Binding-site contacts:
Ligand atom OXT contacts residue THR70 of chain 1.A at 2.8 Å (h-bond).
Ligand atom C contacts residue THR70 of chain 1.A at 3.8 Å.
Ligand atom OXT contacts residue ARG75 of chain 1.A at 2.7 Å (salt-bridge).
Ligand atom CD contacts residue PHE50 of chain 1.A at 3.8 Å (hydrophobic).
Ligand atom CG contacts residue PHE50 of chain 1.A at 3.8 Å (hydrophobic).
Ligand atom O contacts residue PHE50 of chain 1.A at 3.6 Å.
Ligand atom CD contacts residue ASP9 of chain 1.A at 3.7 Å.
Ligand atom OXT contacts residue PHE50 of chain 1.A at 3.7 Å.
Ligand atom OE1 contacts residue TYR12 of chain 1.A at 3.4 Å.
Ligand atom OXT contacts residue GLY68 of chain 1.A at 3.6 Å.
Ligand atom CG contacts residue GLY68 of chain 1.A at 3.6 Å.
Ligand atom NE2 contacts residue ASP9 of chain 1.A at 2.9 Å (salt-bridge).
Ligand atom CB contacts residue ASP158 of chain 1.A at 3.9 Å.
Ligand atom N contacts residue TYR185 of chain 1.A at 3.7 Å.
Ligand atom NE2 contacts residue PHE50 of chain 1.A at 3.5 Å.
Ligand atom CA contacts residue GLY68 of chain 1.A at 3.7 Å.
Ligand atom N contacts residue ASP158 of chain 1.A at 2.8 Å (salt-bridge).
Ligand atom O contacts residue ARG75 of chain 1.A at 2.8 Å (salt-bridge).
Ligand atom CA contacts residue THR70 of chain 1.A at 3.7 Å.
Ligand atom CD contacts residue LYS114 of chain 1.A at 3.6 Å.
Ligand atom NE2 contacts residue TYR12 of chain 1.A at 3.4 Å.
Ligand atom NE2 contacts residue ALA67 of chain 1.A at 3.0 Å (h-bond).
Ligand atom N contacts residue GLY68 of chain 1.A at 2.6 Å (h-bond).
Ligand atom C contacts residue ARG75 of chain 1.A at 3.4 Å.
Ligand atom CD contacts residue ALA67 of chain 1.A at 3.8 Å (hydrophobic).
Ligand atom CG contacts residue TYR12 of chain 1.A at 3.8 Å (hydrophobic).
Ligand atom N contacts residue THR70 of chain 1.A at 2.9 Å (h-bond).
Ligand atom NE2 contacts residue LYS114 of chain 1.A at 3.7 Å.
Ligand atom CB contacts residue TYR12 of chain 1.A at 3.3 Å (hydrophobic).
Ligand atom OE1 contacts residue LYS114 of chain 1.A at 2.7 Å (salt-bridge).
Ligand atom C contacts residue ALA118 of chain 1.A at 3.5 Å (hydrophobic).
Ligand atom OXT contacts residue MET69 of chain 1.A at 3.4 Å.
Ligand atom C contacts residue PHE50 of chain 1.A at 3.9 Å (hydrophobic).
Ligand atom O contacts residue ALA118 of chain 1.A at 2.8 Å (h-bond).
Ligand atom O contacts residue THR117 of chain 1.A at 3.0 Å.
Ligand atom CA contacts residue ASP158 of chain 1.A at 3.6 Å.
Ligand atom OE1 contacts residue THR117 of chain 1.A at 3.9 Å.
Ligand atom CD contacts residue TYR12 of chain 1.A at 3.4 Å (hydrophobic).
Ligand atom CG contacts residue ALA67 of chain 1.A at 3.6 Å (hydrophobic).
Ligand atom OE1 contacts residue ASP9 of chain 1.A at 3.7 Å.

The small molecule below binds the protein below.
Small molecule (SMILES): NC(=O)CC[C@H](N)C(=O)O

Sequence of chain 1.A:
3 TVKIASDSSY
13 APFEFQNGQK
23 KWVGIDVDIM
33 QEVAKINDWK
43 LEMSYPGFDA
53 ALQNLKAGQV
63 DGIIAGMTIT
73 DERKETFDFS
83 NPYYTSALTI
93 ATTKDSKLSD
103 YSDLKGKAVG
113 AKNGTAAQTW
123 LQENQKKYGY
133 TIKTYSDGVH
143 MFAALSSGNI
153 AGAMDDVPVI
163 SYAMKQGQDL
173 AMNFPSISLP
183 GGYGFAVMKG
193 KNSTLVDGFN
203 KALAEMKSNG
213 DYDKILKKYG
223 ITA